Binding-site contacts:
Ligand atom N6 contacts residue PHE126 of chain 1.F at 3.7 Å.
Ligand atom N3 contacts residue ALA27 of chain 1.F at 3.6 Å.
Ligand atom N1 contacts residue PHE70 of chain 1.F at 3.0 Å (h-bond).
Ligand atom CB contacts residue ALA27 of chain 1.F at 3.9 Å (hydrophobic).
Ligand atom N7 contacts residue PRO87 of chain 1.F at 3.8 Å.
Ligand atom O3' contacts residue GLU51 of chain 1.F at 2.6 Å (salt-bridge).
Ligand atom CB contacts residue ASN85 of chain 1.F at 3.5 Å.
Ligand atom N1 contacts residue ILE52 of chain 1.F at 3.8 Å.
Ligand atom O2' contacts residue GLU51 of chain 1.F at 2.6 Å (salt-bridge).
Ligand atom C6 contacts residue ASP69 of chain 1.F at 3.9 Å.
Ligand atom C5 contacts residue PHE126 of chain 1.F at 3.9 Å (hydrophobic).
Ligand atom N contacts residue ALA27 of chain 1.F at 2.7 Å (h-bond).
Ligand atom C1' contacts residue GLU51 of chain 1.F at 3.4 Å.
Ligand atom CG contacts residue ASN85 of chain 1.F at 3.2 Å.
Ligand atom C2' contacts residue GLU51 of chain 1.F at 3.5 Å.
Ligand atom O2' contacts residue ASP53 of chain 1.F at 3.7 Å.
Ligand atom C4' contacts residue ALA27 of chain 1.F at 3.9 Å (hydrophobic).
Ligand atom N9 contacts residue ILE52 of chain 1.F at 3.8 Å.
Ligand atom SD contacts residue PRO87 of chain 1.F at 3.6 Å (h-bond).
Ligand atom CG contacts residue VAL1 of chain 1.F at 3.8 Å (hydrophobic).
Ligand atom C2 contacts residue PHE70 of chain 1.F at 3.7 Å (hydrophobic).
Ligand atom N3 contacts residue GLU51 of chain 1.F at 3.8 Å.
Ligand atom C6 contacts residue PHE126 of chain 1.F at 3.6 Å (hydrophobic).
Ligand atom C2 contacts residue ILE52 of chain 1.F at 3.4 Å (hydrophobic).
Ligand atom O2' contacts residue ILE52 of chain 1.F at 3.8 Å.
Ligand atom C2 contacts residue ALA68 of chain 1.F at 3.6 Å (hydrophobic).
Ligand atom SD contacts residue ASN85 of chain 1.F at 3.6 Å (h-bond).
Ligand atom N1 contacts residue ASP69 of chain 1.F at 3.8 Å.
Ligand atom C5 contacts residue ILE52 of chain 1.F at 3.7 Å (hydrophobic).
Ligand atom N3 contacts residue ILE52 of chain 1.F at 3.2 Å (h-bond).
Ligand atom N contacts residue ASN85 of chain 1.F at 2.9 Å (h-bond).
Ligand atom N1 contacts residue ALA68 of chain 1.F at 3.8 Å.
Ligand atom CB contacts residue VAL1 of chain 1.F at 3.5 Å (hydrophobic).
Ligand atom C3' contacts residue GLU51 of chain 1.F at 3.7 Å.
Ligand atom O3' contacts residue ALA56 of chain 1.F at 3.7 Å.
Ligand atom C4 contacts residue ILE52 of chain 1.F at 3.4 Å (hydrophobic).
Ligand atom C8 contacts residue PRO87 of chain 1.F at 3.8 Å (hydrophobic).
Ligand atom O4' contacts residue ALA27 of chain 1.F at 3.1 Å.
Ligand atom C1' contacts residue ALA27 of chain 1.F at 3.9 Å (hydrophobic).
Ligand atom N6 contacts residue ASP69 of chain 1.F at 3.0 Å (salt-bridge).

This small molecule binds to this protein.
Small molecule (SMILES): NCCSC[C@H]1O[C@@H](n2cnc3c(N)ncnc32)[C@H](O)[C@@H]1O

Sequence of chain 1.F:
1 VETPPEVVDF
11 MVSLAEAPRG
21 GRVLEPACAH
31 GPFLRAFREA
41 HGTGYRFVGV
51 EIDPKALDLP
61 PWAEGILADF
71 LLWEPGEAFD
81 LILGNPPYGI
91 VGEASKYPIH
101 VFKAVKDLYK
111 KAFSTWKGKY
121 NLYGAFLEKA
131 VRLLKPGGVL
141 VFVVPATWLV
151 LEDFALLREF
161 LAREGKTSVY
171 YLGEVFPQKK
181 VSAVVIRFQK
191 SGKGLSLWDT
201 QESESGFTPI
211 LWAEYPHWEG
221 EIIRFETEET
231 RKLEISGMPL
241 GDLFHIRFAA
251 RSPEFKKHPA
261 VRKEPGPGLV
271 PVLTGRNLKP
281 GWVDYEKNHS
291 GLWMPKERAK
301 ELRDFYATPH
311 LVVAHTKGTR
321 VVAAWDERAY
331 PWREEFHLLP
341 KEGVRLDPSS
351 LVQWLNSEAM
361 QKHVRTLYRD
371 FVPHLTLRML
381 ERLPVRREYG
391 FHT